Binding-site contacts:
Ligand atom O39 contacts residue PHE62 of chain 1.A at 3.4 Å.
Ligand atom C45 contacts residue LEU154 of chain 1.A at 3.6 Å (hydrophobic).
Ligand atom N35 contacts residue SER158 of chain 1.A at 3.4 Å (h-bond).
Ligand atom C43 contacts residue HIS76 of chain 1.A at 3.5 Å.
Ligand atom C49 contacts residue PHE173 of chain 1.A at 3.2 Å (hydrophobic).
Ligand atom N35 contacts residue HIS76 of chain 1.A at 3.1 Å (h-bond).
Ligand atom C29 contacts residue VAL97 of chain 1.A at 3.5 Å (hydrophobic).
Ligand atom C42 contacts residue HIS76 of chain 1.A at 3.4 Å.
Ligand atom C06 contacts residue HIS76 of chain 1.A at 3.4 Å.
Ligand atom C52 contacts residue SO41 of chain 1.H at 3.0 Å.
Ligand atom C26 contacts residue ASP100 of chain 1.A at 3.6 Å.
Ligand atom N13 contacts residue ALA176 of chain 1.A at 2.9 Å (h-bond).
Ligand atom C53 contacts residue ARG142 of chain 1.A at 3.6 Å.
Ligand atom O39 contacts residue GLY156 of chain 1.A at 3.1 Å.
Ligand atom N08 contacts residue HIS76 of chain 1.A at 3.2 Å (h-bond).
Ligand atom C01 contacts residue HIS76 of chain 1.A at 3.5 Å.
Ligand atom C27 contacts residue HIS76 of chain 1.A at 3.4 Å.
Ligand atom C43 contacts residue GLN60 of chain 1.A at 3.3 Å.
Ligand atom O38 contacts residue GLY156 of chain 1.A at 2.9 Å (h-bond).
Ligand atom S37 contacts residue SER158 of chain 1.A at 3.6 Å (h-bond).
Ligand atom O39 contacts residue SER158 of chain 1.A at 2.9 Å (h-bond).
Ligand atom O36 contacts residue SER157 of chain 1.A at 3.5 Å (h-bond).
Ligand atom N08 contacts residue ARG174 of chain 1.A at 2.8 Å (salt-bridge).
Ligand atom C52 contacts residue ARG142 of chain 1.A at 3.1 Å.
Ligand atom O12 contacts residue ALA175 of chain 1.A at 3.2 Å.
Ligand atom N25 contacts residue ASP100 of chain 1.A at 3.4 Å (salt-bridge).
Ligand atom C30 contacts residue ASP100 of chain 1.A at 3.6 Å.
Ligand atom O36 contacts residue GLY156 of chain 1.A at 3.0 Å (h-bond).
Ligand atom O31 contacts residue TYR75 of chain 1.A at 3.4 Å.
Ligand atom C41 contacts residue THR61 of chain 1.A at 3.6 Å.
Ligand atom C24 contacts residue ASP100 of chain 1.A at 3.4 Å.
Ligand atom C02 contacts residue HIS76 of chain 1.A at 3.4 Å.
Ligand atom C18 contacts residue ALA176 of chain 1.A at 3.5 Å (hydrophobic).
Ligand atom O36 contacts residue SER158 of chain 1.A at 3.5 Å (h-bond).
Ligand atom O36 contacts residue LEU154 of chain 1.A at 3.4 Å (h-bond).
Ligand atom O12 contacts residue ALA176 of chain 1.A at 2.9 Å (h-bond).
Ligand atom C34 contacts residue SER158 of chain 1.A at 3.5 Å.
Ligand atom C30 contacts residue VAL97 of chain 1.A at 3.4 Å (hydrophobic).
Ligand atom C41 contacts residue GLN60 of chain 1.A at 3.5 Å.
Ligand atom C01 contacts residue ARG174 of chain 1.A at 3.6 Å.

A small-molecule ligand and the protein it binds are described below.
Small molecule (SMILES): COc1ccc2nc(C)c(O[C@@H]3C[C@H]4C(=O)N[C@]5(C(=O)NS(=O)(=O)C6(C)CC6)C[C@H]5/C=C\CCCCC[C@H](NC(=O)OC5CCC5)C(=O)N4C3)nc2c1

Sequence of chain 1.A:
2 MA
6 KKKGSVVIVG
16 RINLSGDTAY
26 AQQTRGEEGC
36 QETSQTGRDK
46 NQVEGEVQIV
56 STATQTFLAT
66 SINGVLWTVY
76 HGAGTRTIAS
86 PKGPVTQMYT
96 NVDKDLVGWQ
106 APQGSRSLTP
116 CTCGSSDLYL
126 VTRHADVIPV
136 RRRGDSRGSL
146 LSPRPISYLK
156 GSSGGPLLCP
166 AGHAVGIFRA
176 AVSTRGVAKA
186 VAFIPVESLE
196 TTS